Sequence of chain 1.A:
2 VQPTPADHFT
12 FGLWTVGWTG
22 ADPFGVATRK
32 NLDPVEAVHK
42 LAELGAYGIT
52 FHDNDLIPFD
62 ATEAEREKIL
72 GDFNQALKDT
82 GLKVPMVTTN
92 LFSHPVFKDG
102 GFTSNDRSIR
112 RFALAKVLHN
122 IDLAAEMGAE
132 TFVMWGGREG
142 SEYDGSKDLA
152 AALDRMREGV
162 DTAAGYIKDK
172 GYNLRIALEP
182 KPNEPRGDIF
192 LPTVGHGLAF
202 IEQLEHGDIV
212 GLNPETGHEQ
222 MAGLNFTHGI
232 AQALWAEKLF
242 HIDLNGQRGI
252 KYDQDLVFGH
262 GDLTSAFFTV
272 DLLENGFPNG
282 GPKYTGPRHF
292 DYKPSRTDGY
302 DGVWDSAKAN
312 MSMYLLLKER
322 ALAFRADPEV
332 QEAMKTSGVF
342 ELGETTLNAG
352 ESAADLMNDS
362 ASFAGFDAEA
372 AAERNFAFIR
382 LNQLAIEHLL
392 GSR

A protein and the small-molecule ligand that binds it are described below.
Small molecule (SMILES): OC[C@@H](O)C(O)[C@@H](O)CO

Binding-site contacts:
Ligand atom O1 contacts residue ASP254 of chain 1.A at 3.7 Å.
Ligand atom C2 contacts residue GLU180 of chain 1.A at 3.9 Å.
Ligand atom C3 contacts residue TRP136 of chain 1.A at 3.7 Å (hydrophobic).
Ligand atom O3 contacts residue MN1 of chain 1.D at 3.8 Å.
Ligand atom O2 contacts residue GLU216 of chain 1.A at 3.1 Å (salt-bridge).
Ligand atom O2 contacts residue GLU180 of chain 1.A at 3.3 Å (salt-bridge).
Ligand atom O4 contacts residue MN1 of chain 1.D at 2.4 Å.
Ligand atom O1 contacts residue PHE25 of chain 2.B at 3.7 Å.
Ligand atom C5 contacts residue THR89 of chain 1.A at 4.1 Å.
Ligand atom C1 contacts residue TRP136 of chain 1.A at 3.5 Å (hydrophobic).
Ligand atom C1 contacts residue LYS182 of chain 1.A at 4.1 Å.
Ligand atom C2 contacts residue MN1 of chain 1.D at 3.5 Å.
Ligand atom C5 contacts residue HIS53 of chain 1.A at 3.3 Å.
Ligand atom C4 contacts residue ASP292 of chain 1.A at 3.8 Å.
Ligand atom C2 contacts residue ASP292 of chain 1.A at 3.8 Å.
Ligand atom C2 contacts residue TRP136 of chain 1.A at 3.7 Å (hydrophobic).
Ligand atom O5 contacts residue HIS53 of chain 1.A at 2.7 Å (h-bond).
Ligand atom C5 contacts residue GLU180 of chain 1.A at 4.1 Å.
Ligand atom O5 contacts residue THR89 of chain 1.A at 4.2 Å.
Ligand atom O1 contacts residue TRP136 of chain 1.A at 3.5 Å.
Ligand atom C4 contacts residue MN1 of chain 1.D at 3.4 Å.
Ligand atom C3 contacts residue ASP292 of chain 1.A at 3.6 Å.
Ligand atom O4 contacts residue ASP292 of chain 1.A at 3.0 Å (salt-bridge).
Ligand atom O2 contacts residue ASP292 of chain 1.A at 3.0 Å (salt-bridge).
Ligand atom O2 contacts residue MN1 of chain 1.D at 2.5 Å.
Ligand atom O1 contacts residue HIS219 of chain 1.A at 3.2 Å (h-bond).
Ligand atom O3 contacts residue TRP15 of chain 1.A at 3.4 Å (h-bond).
Ligand atom O1 contacts residue LYS182 of chain 1.A at 2.9 Å (salt-bridge).
Ligand atom C2 contacts residue HIS219 of chain 1.A at 4.0 Å.
Ligand atom C3 contacts residue MN1 of chain 1.D at 3.7 Å.
Ligand atom O5 contacts residue PHE93 of chain 1.A at 3.6 Å.
Ligand atom O2 contacts residue HIS219 of chain 1.A at 3.3 Å (h-bond).
Ligand atom O3 contacts residue ASP292 of chain 1.A at 2.9 Å (salt-bridge).
Ligand atom C5 contacts residue TRP136 of chain 1.A at 3.9 Å (hydrophobic).
Ligand atom C1 contacts residue PHE25 of chain 2.B at 3.4 Å (hydrophobic).
Ligand atom O4 contacts residue GLU180 of chain 1.A at 2.6 Å (salt-bridge).
Ligand atom O4 contacts residue ASP244 of chain 1.A at 3.3 Å (salt-bridge).
Ligand atom C4 contacts residue TRP136 of chain 1.A at 3.8 Å (hydrophobic).
Ligand atom C4 contacts residue GLU180 of chain 1.A at 3.3 Å.
Ligand atom O5 contacts residue TRP136 of chain 1.A at 3.4 Å.

Sequence of chain 2.B:
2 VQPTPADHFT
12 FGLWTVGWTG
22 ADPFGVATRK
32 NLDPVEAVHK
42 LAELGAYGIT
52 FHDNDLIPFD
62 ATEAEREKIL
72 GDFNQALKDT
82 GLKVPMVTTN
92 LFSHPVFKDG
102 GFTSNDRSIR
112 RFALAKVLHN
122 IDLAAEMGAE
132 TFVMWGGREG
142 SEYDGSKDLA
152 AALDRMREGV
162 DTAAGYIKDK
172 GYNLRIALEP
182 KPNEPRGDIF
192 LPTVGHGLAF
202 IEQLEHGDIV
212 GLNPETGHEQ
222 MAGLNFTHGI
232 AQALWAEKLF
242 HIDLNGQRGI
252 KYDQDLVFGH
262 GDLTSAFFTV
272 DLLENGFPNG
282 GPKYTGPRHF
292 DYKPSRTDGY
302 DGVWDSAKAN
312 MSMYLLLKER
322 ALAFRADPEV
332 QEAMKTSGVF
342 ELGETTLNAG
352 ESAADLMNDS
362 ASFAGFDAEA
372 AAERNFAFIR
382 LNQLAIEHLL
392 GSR